Sequence of chain 1.A:
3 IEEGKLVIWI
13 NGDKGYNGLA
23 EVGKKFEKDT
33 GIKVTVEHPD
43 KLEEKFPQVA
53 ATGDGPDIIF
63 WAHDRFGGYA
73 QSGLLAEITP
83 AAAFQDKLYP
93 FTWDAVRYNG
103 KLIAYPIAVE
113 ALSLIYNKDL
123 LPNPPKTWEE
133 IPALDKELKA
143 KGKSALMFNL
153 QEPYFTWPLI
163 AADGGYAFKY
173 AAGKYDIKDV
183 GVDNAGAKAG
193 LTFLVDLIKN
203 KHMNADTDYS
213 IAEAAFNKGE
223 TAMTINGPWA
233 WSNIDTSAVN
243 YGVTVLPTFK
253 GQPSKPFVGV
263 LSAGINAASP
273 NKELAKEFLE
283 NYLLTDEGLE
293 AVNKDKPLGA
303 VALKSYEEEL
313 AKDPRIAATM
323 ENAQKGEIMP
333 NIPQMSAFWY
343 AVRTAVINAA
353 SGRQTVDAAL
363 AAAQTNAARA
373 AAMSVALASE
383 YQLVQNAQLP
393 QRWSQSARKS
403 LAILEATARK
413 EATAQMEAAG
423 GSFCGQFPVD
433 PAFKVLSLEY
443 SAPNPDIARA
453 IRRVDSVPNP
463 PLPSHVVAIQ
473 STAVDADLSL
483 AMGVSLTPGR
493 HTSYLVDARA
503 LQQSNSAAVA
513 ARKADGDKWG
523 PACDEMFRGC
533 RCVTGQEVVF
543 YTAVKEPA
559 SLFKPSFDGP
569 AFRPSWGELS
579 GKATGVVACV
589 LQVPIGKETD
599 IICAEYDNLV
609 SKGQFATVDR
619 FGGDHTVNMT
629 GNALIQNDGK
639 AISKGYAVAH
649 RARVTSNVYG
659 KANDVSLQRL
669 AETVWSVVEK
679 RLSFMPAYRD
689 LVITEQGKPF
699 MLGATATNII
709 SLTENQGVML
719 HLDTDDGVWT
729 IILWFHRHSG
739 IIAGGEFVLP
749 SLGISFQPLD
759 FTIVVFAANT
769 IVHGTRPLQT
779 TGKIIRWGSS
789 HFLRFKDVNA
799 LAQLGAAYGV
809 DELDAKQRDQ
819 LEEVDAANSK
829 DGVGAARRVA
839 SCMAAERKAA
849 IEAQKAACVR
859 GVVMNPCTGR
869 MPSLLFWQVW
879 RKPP

Binding-site contacts:
Ligand atom N3 contacts residue DG6 of chain 1.C at 3.3 Å (h-bond).
Ligand atom N3 contacts residue DG6 of chain 1.C at 3.0 Å (h-bond).
Ligand atom C2 contacts residue DG6 of chain 1.C at 3.2 Å.
Ligand atom O3' contacts residue ARG845 of chain 1.A at 3.2 Å (salt-bridge).
Ligand atom O2 contacts residue DG6 of chain 1.C at 2.6 Å (h-bond).
Ligand atom C2 contacts residue DG4 of chain 1.C at 3.3 Å.
Ligand atom OP2 contacts residue LYS846 of chain 1.A at 3.2 Å.
Ligand atom O4' contacts residue GLN634 of chain 1.A at 3.2 Å (h-bond).
Ligand atom OP1 contacts residue SER839 of chain 1.A at 2.9 Å (h-bond).
Ligand atom N2 contacts residue DG4 of chain 1.C at 3.0 Å (h-bond).
Ligand atom N1 contacts residue DC5 of chain 1.C at 2.8 Å (h-bond).
Ligand atom C2 contacts residue ASN635 of chain 1.A at 3.4 Å.
Ligand atom OP1 contacts residue LYS846 of chain 1.A at 3.2 Å.
Ligand atom O6 contacts residue DG4 of chain 1.C at 3.1 Å (h-bond).
Ligand atom O6 contacts residue DC2 of chain 1.C at 3.0 Å (h-bond).
Ligand atom N1 contacts residue DC7 of chain 1.C at 2.5 Å (h-bond).
Ligand atom N1 contacts residue DG6 of chain 1.C at 3.3 Å (h-bond).
Ligand atom O4' contacts residue ASN635 of chain 1.A at 3.3 Å.
Ligand atom O6 contacts residue DG6 of chain 1.C at 3.1 Å.
Ligand atom N2 contacts residue DC2 of chain 1.C at 3.0 Å (h-bond).
Ligand atom N3 contacts residue DG4 of chain 1.C at 2.9 Å (h-bond).
Ligand atom O2 contacts residue DG4 of chain 1.C at 2.8 Å (h-bond).
Ligand atom N1 contacts residue DC2 of chain 1.C at 3.1 Å (h-bond).
Ligand atom N3 contacts residue DG4 of chain 1.C at 3.4 Å (h-bond).
Ligand atom N3 contacts residue ASN635 of chain 1.A at 3.1 Å (h-bond).
Ligand atom N1 contacts residue DC1 of chain 1.C at 3.0 Å (h-bond).
Ligand atom C2 contacts residue DG6 of chain 1.C at 3.2 Å.
Ligand atom C4' contacts residue GLN634 of chain 1.A at 3.2 Å.
Ligand atom OP1 contacts residue ARG845 of chain 1.A at 3.1 Å (salt-bridge).
Ligand atom N2 contacts residue DC5 of chain 1.C at 2.6 Å (h-bond).
Ligand atom N4 contacts residue DG4 of chain 1.C at 2.9 Å (h-bond).
Ligand atom N2 contacts residue DC7 of chain 1.C at 3.1 Å (h-bond).
Ligand atom C6 contacts residue DC7 of chain 1.C at 3.2 Å.
Ligand atom C5' contacts residue GLN634 of chain 1.A at 3.3 Å.
Ligand atom C2 contacts residue DC7 of chain 1.C at 3.4 Å.
Ligand atom N2 contacts residue DC1 of chain 1.C at 2.5 Å (h-bond).
Ligand atom O6 contacts residue DC5 of chain 1.C at 2.9 Å (h-bond).
Ligand atom O6 contacts residue DC7 of chain 1.C at 2.5 Å (h-bond).
Ligand atom N2 contacts residue ASN635 of chain 1.A at 2.8 Å (h-bond).
Ligand atom OP1 contacts residue EDO1 of chain 1.Q at 3.2 Å.

This small molecule binds to this protein.
Small molecule (SMILES): Cc1cn([C@H]2C[C@H](O[P](=O)(O)OC[C@H]3O[C@@H](n4cnc5c(=O)nc(N)[nH]c54)C[C@@H]3O[P](=O)(O)OC[C@H]3O[C@@H](n4ccc(N)nc4=O)C[C@@H]3O[P](=O)(O)OC[C@H]3O[C@@H](n4cnc5c(=O)nc(N)[nH]c54)C[C@@H]3O[P](=O)(O)OC[C@H]3O[C@@H](n4ccc(N)nc4=O)C[C@@H]3O[P](=O)(O)OC[C@H]3O[C@@H](n4cnc5c(=O)nc(N)[nH]c54)C[C@@H]3O[P](=O)(O)OC[C@H]3O[C@@H](n4cnc5c(=O)nc(N)[nH]c54)C[C@@H]3O[P](=O)(O)OC[C@H]3O[C@@H](n4cnc5c(=O)nc(N)[nH]c54)C[C@@H]3O[P](=O)(O)OC[C@H]3O[C@@H](n4cnc5c(N)ncnc54)C[C@@H]3O)[C@@H](CO[PH](=O)O)O2)c(=O)nc1N